Sequence of chain 1.B:
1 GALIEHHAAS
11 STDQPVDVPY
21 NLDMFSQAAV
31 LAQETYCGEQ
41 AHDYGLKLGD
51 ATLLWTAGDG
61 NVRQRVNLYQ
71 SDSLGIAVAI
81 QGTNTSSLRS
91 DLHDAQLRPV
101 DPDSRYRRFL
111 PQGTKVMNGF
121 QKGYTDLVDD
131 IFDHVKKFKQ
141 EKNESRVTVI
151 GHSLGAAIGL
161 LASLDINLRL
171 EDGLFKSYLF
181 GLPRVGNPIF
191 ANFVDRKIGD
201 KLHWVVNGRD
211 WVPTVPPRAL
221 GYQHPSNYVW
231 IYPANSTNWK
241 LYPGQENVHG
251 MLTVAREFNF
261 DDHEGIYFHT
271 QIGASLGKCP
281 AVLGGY

The protein below binds the small molecule below.
Small molecule (SMILES): CC(=O)N[C@@H]1[C@@H](O)[C@H](O)[C@@H](CO)O[C@H]1O

Binding-site contacts:
Ligand atom C6 contacts residue SER87 of chain 1.B at 3.5 Å.
Ligand atom O5 contacts residue ASN84 of chain 1.B at 2.4 Å (h-bond).
Ligand atom C7 contacts residue ASN84 of chain 1.B at 3.5 Å.
Ligand atom C1 contacts residue ASN84 of chain 1.B at 1.4 Å.
Ligand atom C7 contacts residue SER275 of chain 1.B at 4.5 Å.
Ligand atom C4 contacts residue ASN84 of chain 1.B at 4.3 Å.
Ligand atom C8 contacts residue SER86 of chain 1.B at 4.5 Å.
Ligand atom N2 contacts residue SER86 of chain 1.B at 4.0 Å.
Ligand atom C1 contacts residue SER86 of chain 1.B at 4.2 Å.
Ligand atom C3 contacts residue ASN84 of chain 1.B at 3.9 Å.
Ligand atom O5 contacts residue SER87 of chain 1.B at 3.3 Å (h-bond).
Ligand atom C2 contacts residue ASN84 of chain 1.B at 2.5 Å.
Ligand atom O7 contacts residue ASN84 of chain 1.B at 3.8 Å.
Ligand atom N2 contacts residue ASN84 of chain 1.B at 3.0 Å (h-bond).
Ligand atom C5 contacts residue ASN84 of chain 1.B at 3.7 Å.
Ligand atom C5 contacts residue SER87 of chain 1.B at 3.4 Å.
Ligand atom O7 contacts residue SER275 of chain 1.B at 3.4 Å (h-bond).
Ligand atom C1 contacts residue SER87 of chain 1.B at 3.8 Å.